This protein binds this small molecule.
Small molecule (SMILES): CC(=O)N[C@H]1[C@H](O[C@H]2[C@H](O)[C@@H](NC(C)=O)CO[C@@H]2CO)O[C@H](CO)[C@@H](O)[C@@H]1O

Binding-site contacts:
Ligand atom N2 contacts residue ASN801 of chain 1.B at 3.0 Å (h-bond).
Ligand atom C7 contacts residue ASN801 of chain 1.B at 3.8 Å.
Ligand atom O6 contacts residue GLN935 of chain 1.B at 4.3 Å.
Ligand atom C3 contacts residue SER803 of chain 1.B at 4.4 Å.
Ligand atom C2 contacts residue SER803 of chain 1.B at 4.3 Å.
Ligand atom C1 contacts residue SER803 of chain 1.B at 3.2 Å.
Ligand atom O5 contacts residue ASN801 of chain 1.B at 2.3 Å (h-bond).
Ligand atom C1 contacts residue ASN801 of chain 1.B at 1.4 Å.
Ligand atom C5 contacts residue ASN801 of chain 1.B at 3.6 Å.
Ligand atom O7 contacts residue ASN801 of chain 1.B at 4.3 Å.
Ligand atom C4 contacts residue ASN801 of chain 1.B at 4.2 Å.
Ligand atom C2 contacts residue ASN801 of chain 1.B at 2.5 Å.
Ligand atom O6 contacts residue GLN804 of chain 1.B at 3.7 Å.
Ligand atom C8 contacts residue ASN801 of chain 1.B at 4.1 Å.
Ligand atom C3 contacts residue ASN801 of chain 1.B at 3.8 Å.
Ligand atom C5 contacts residue SER803 of chain 1.B at 3.9 Å.
Ligand atom O5 contacts residue SER803 of chain 1.B at 3.7 Å.

Sequence of chain 1.B:
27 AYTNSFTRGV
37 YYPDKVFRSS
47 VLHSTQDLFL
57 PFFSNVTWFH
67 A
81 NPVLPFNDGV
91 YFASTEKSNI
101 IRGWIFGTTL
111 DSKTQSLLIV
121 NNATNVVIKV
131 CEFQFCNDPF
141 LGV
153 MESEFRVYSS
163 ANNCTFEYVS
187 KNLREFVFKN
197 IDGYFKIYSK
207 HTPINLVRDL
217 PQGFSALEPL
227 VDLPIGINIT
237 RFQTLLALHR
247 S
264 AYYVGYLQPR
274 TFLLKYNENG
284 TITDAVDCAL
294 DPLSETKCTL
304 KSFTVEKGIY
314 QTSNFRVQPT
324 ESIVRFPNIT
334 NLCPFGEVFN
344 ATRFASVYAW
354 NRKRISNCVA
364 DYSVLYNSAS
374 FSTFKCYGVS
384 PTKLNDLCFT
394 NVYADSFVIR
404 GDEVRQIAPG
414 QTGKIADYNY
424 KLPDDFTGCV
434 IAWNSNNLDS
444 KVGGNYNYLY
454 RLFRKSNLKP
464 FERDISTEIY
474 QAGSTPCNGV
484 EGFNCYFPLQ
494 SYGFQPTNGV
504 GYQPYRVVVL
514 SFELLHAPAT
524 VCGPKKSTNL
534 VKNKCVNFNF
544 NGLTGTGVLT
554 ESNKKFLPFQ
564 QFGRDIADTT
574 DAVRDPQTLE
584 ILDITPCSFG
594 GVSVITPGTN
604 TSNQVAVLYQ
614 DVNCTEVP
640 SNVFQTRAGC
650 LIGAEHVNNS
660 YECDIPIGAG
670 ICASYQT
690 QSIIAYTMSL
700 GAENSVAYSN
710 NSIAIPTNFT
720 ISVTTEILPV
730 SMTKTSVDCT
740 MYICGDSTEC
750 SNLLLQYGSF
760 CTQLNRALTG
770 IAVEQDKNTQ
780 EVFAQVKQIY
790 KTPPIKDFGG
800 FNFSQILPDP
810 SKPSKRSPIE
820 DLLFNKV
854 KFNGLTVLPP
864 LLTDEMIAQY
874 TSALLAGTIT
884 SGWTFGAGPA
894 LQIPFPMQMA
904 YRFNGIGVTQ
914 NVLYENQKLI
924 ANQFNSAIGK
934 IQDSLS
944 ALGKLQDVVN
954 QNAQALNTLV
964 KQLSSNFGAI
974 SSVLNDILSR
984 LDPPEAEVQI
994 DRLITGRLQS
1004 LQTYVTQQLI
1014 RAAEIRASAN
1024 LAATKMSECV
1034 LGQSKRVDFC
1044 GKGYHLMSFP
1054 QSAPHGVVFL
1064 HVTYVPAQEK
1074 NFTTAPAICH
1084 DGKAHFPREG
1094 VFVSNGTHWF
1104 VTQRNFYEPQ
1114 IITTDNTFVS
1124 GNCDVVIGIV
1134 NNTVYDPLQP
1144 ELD